Sequence of chain 1.A:
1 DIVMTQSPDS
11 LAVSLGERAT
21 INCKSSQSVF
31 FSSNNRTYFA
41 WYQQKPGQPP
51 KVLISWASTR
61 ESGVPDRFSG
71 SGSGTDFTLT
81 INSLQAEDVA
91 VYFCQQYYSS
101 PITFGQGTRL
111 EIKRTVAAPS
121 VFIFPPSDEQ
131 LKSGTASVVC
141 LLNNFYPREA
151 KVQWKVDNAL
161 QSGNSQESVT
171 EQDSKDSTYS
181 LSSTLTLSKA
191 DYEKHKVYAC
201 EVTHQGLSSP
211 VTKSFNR

The protein below binds the small molecule below.
Small molecule (SMILES): CC(=O)N[C@H]1[C@H](O[C@H]2[C@H](O)[C@@H](NC(C)=O)CO[C@@H]2CO[C@@H]2O[C@@H](C)[C@@H](O)[C@@H](O)[C@@H]2O)O[C@H](CO)[C@@H](O)[C@@H]1O

Binding-site contacts:
Ligand atom C4 contacts residue ASN35 of chain 1.A at 4.2 Å.
Ligand atom C3 contacts residue TRP56 of chain 1.A at 4.0 Å (hydrophobic).
Ligand atom O4 contacts residue TRP56 of chain 1.A at 3.8 Å.
Ligand atom O4 contacts residue THR37 of chain 1.A at 2.6 Å (h-bond).
Ligand atom O5 contacts residue ASN35 of chain 1.A at 2.2 Å (h-bond).
Ligand atom C5 contacts residue TRP56 of chain 1.A at 3.1 Å (hydrophobic).
Ligand atom O4 contacts residue ARG36 of chain 1.A at 3.1 Å.
Ligand atom C2 contacts residue ASN35 of chain 1.A at 2.5 Å.
Ligand atom O3 contacts residue THR37 of chain 1.A at 2.5 Å (h-bond).
Ligand atom C6 contacts residue SER58 of chain 1.A at 4.5 Å.
Ligand atom O4 contacts residue ASN35 of chain 1.A at 3.6 Å.
Ligand atom C5 contacts residue ASN35 of chain 1.A at 3.6 Å.
Ligand atom C4 contacts residue TRP56 of chain 1.A at 3.0 Å (hydrophobic).
Ligand atom C6 contacts residue TRP56 of chain 1.A at 3.5 Å (hydrophobic).
Ligand atom O6 contacts residue ASN35 of chain 1.A at 4.2 Å.
Ligand atom O5 contacts residue SER58 of chain 1.A at 3.2 Å (h-bond).
Ligand atom C2 contacts residue ASN35 of chain 1.A at 3.6 Å.
Ligand atom C7 contacts residue ASN35 of chain 1.A at 3.4 Å.
Ligand atom C4 contacts residue THR37 of chain 1.A at 3.7 Å.
Ligand atom O3 contacts residue SER73 of chain 1.A at 3.5 Å (h-bond).
Ligand atom C8 contacts residue SER58 of chain 1.A at 3.9 Å.
Ligand atom C5 contacts residue SER58 of chain 1.A at 3.2 Å.
Ligand atom O3 contacts residue PHE30 of chain 1.A at 4.4 Å.
Ligand atom C1 contacts residue ASN35 of chain 1.A at 3.7 Å.
Ligand atom N2 contacts residue ASN35 of chain 1.A at 3.1 Å (h-bond).
Ligand atom C6 contacts residue THR59 of chain 1.A at 4.1 Å.
Ligand atom C3 contacts residue THR37 of chain 1.A at 3.8 Å.
Ligand atom C6 contacts residue ARG36 of chain 1.A at 3.2 Å.
Ligand atom O3 contacts residue ALA57 of chain 1.A at 4.3 Å.
Ligand atom O5 contacts residue TRP56 of chain 1.A at 4.3 Å.
Ligand atom O7 contacts residue ASN35 of chain 1.A at 4.4 Å.
Ligand atom O3 contacts residue GLY72 of chain 1.A at 4.4 Å.
Ligand atom C3 contacts residue SER58 of chain 1.A at 4.0 Å.
Ligand atom C4 contacts residue ALA57 of chain 1.A at 4.3 Å (hydrophobic).
Ligand atom C4 contacts residue SER58 of chain 1.A at 3.9 Å.
Ligand atom C8 contacts residue ASN35 of chain 1.A at 3.2 Å.
Ligand atom O3 contacts residue ARG36 of chain 1.A at 4.4 Å.
Ligand atom C3 contacts residue ASN35 of chain 1.A at 3.9 Å.
Ligand atom O2 contacts residue ASN35 of chain 1.A at 4.0 Å.
Ligand atom C1 contacts residue ASN35 of chain 1.A at 1.4 Å.